The small molecule below binds the protein below.
Small molecule (SMILES): CC[C@H](C)[C@H](NC(=O)[C@@H](N)CCCCN)C(=O)N[C@@H](CC(C)C)C(=O)N[C@@H](Cc1cnc[nH]1)C(=O)N[C@@H](CCCN=C(N)N)C(=O)N[C@@H](CC(C)C)C(=O)N[C@@H](CC(C)C)C(=O)N[C@H](C=O)CCC(N)=O

Sequence of chain 1.A:
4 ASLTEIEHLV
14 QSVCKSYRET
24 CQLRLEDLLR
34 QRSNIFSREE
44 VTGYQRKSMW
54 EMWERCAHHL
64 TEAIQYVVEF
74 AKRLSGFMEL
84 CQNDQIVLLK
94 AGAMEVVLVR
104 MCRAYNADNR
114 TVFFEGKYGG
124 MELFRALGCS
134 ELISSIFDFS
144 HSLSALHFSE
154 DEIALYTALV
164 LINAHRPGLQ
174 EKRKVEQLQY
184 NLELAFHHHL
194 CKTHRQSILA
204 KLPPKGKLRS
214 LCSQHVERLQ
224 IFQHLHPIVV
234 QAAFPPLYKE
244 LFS

Binding-site contacts:
Ligand atom CA contacts residue GLN85 of chain 1.A at 3.8 Å.
Ligand atom CG contacts residue GLN88 of chain 1.A at 3.9 Å.
Ligand atom C contacts residue GLU243 of chain 1.A at 4.0 Å.
Ligand atom CG1 contacts residue PRO239 of chain 1.A at 3.4 Å (hydrophobic).
Ligand atom CD1 contacts residue LEU240 of chain 1.A at 3.8 Å (hydrophobic).
Ligand atom CA contacts residue GLU243 of chain 1.A at 4.0 Å.
Ligand atom CE contacts residue GLU243 of chain 1.A at 3.4 Å.
Ligand atom CG contacts residue GLU243 of chain 1.A at 3.6 Å.
Ligand atom OE1 contacts residue GLN85 of chain 1.A at 4.1 Å.
Ligand atom N contacts residue GLU243 of chain 1.A at 3.5 Å (salt-bridge).
Ligand atom CG contacts residue GLN85 of chain 1.A at 3.8 Å.
Ligand atom CB contacts residue GLU243 of chain 1.A at 3.1 Å.
Ligand atom CE1 contacts residue GLN85 of chain 1.A at 4.0 Å.
Ligand atom C contacts residue LYS75 of chain 1.A at 3.9 Å.
Ligand atom C contacts residue GLU243 of chain 1.A at 4.0 Å.
Ligand atom O contacts residue LYS75 of chain 1.A at 3.9 Å.
Ligand atom O contacts residue GLN85 of chain 1.A at 4.0 Å.
Ligand atom O contacts residue LYS75 of chain 1.A at 2.8 Å (salt-bridge).
Ligand atom CB contacts residue GLN85 of chain 1.A at 3.6 Å.
Ligand atom CD2 contacts residue PHE80 of chain 1.A at 3.9 Å (hydrophobic).
Ligand atom CD2 contacts residue GLU243 of chain 1.A at 4.0 Å.
Ligand atom CA contacts residue GLU243 of chain 1.A at 4.0 Å.
Ligand atom O contacts residue MET81 of chain 1.A at 3.3 Å.
Ligand atom CB contacts residue GLU243 of chain 1.A at 4.0 Å.
Ligand atom CD contacts residue GLU243 of chain 1.A at 4.1 Å.
Ligand atom CD1 contacts residue LEU92 of chain 1.A at 4.1 Å (hydrophobic).
Ligand atom CD1 contacts residue PRO239 of chain 1.A at 3.9 Å (hydrophobic).
Ligand atom CG1 contacts residue LEU240 of chain 1.A at 4.1 Å (hydrophobic).
Ligand atom CD1 contacts residue GLN88 of chain 1.A at 3.5 Å.
Ligand atom CD1 contacts residue VAL71 of chain 1.A at 4.1 Å (hydrophobic).
Ligand atom CA contacts residue GLU243 of chain 1.A at 3.7 Å.
Ligand atom ND1 contacts residue GLN85 of chain 1.A at 3.0 Å (h-bond).
Ligand atom CD2 contacts residue GLN88 of chain 1.A at 4.0 Å.
Ligand atom CD2 contacts residue LEU244 of chain 1.A at 3.8 Å (hydrophobic).
Ligand atom CB contacts residue GLN88 of chain 1.A at 3.9 Å.
Ligand atom CD2 contacts residue ILE89 of chain 1.A at 4.1 Å (hydrophobic).
Ligand atom CB contacts residue GLU243 of chain 1.A at 3.4 Å.
Ligand atom CD1 contacts residue ILE89 of chain 1.A at 3.9 Å (hydrophobic).
Ligand atom CD2 contacts residue LEU92 of chain 1.A at 4.0 Å (hydrophobic).
Ligand atom N contacts residue GLU243 of chain 1.A at 3.0 Å (salt-bridge).